Binding-site contacts:
Ligand atom N2 contacts residue ASN12 of chain 5.B at 3.8 Å.
Ligand atom O7 contacts residue ASN12 of chain 5.B at 3.7 Å.
Ligand atom C2 contacts residue ASN12 of chain 5.B at 3.2 Å.
Ligand atom C1 contacts residue ASN12 of chain 5.B at 2.2 Å.
Ligand atom C7 contacts residue ASN12 of chain 5.B at 3.9 Å.
Ligand atom O5 contacts residue ASN12 of chain 5.B at 2.7 Å (h-bond).
Ligand atom C5 contacts residue ASN12 of chain 5.B at 4.1 Å.

A small-molecule ligand and the protein it binds are described below.
Small molecule (SMILES): CC(=O)N[C@H]1[C@H](O[C@H]2[C@H](O)[C@@H](NC(C)=O)CO[C@@H]2CO)O[C@H](CO)[C@@H](O)[C@@H]1O

Sequence of chain 5.B:
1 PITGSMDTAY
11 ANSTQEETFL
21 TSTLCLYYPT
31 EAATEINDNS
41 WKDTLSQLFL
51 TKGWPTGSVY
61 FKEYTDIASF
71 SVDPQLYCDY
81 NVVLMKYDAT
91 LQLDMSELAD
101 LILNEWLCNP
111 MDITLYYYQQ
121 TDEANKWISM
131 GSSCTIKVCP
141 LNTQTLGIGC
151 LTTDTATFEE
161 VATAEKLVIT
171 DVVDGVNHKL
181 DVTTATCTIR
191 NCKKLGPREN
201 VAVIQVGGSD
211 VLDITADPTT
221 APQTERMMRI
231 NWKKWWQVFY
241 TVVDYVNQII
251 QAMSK